Binding-site contacts:
Ligand atom O4' contacts residue THR101 of chain 1.A at 3.4 Å.
Ligand atom O3' contacts residue GLY103 of chain 1.B at 3.1 Å (h-bond).
Ligand atom N7 contacts residue GLY412 of chain 1.A at 3.4 Å.
Ligand atom OP1 contacts residue LYS105 of chain 1.A at 3.1 Å (salt-bridge).
Ligand atom C8 contacts residue ALA133 of chain 1.B at 3.5 Å (hydrophobic).
Ligand atom N1 contacts residue GLU386 of chain 1.B at 3.5 Å.
Ligand atom O3' contacts residue GLY103 of chain 1.A at 3.5 Å (h-bond).
Ligand atom OP1 contacts residue TYR130 of chain 1.B at 2.7 Å (h-bond).
Ligand atom O4' contacts residue GLY103 of chain 1.B at 3.4 Å (h-bond).
Ligand atom O4' contacts residue THR104 of chain 1.A at 3.4 Å.
Ligand atom N6 contacts residue ASN47 of chain 1.B at 3.0 Å (h-bond).
Ligand atom O4' contacts residue THR101 of chain 1.B at 3.4 Å.
Ligand atom N6 contacts residue GLY412 of chain 1.B at 3.2 Å (h-bond).
Ligand atom O4' contacts residue PRO18 of chain 1.B at 3.4 Å.
Ligand atom O4' contacts residue THR104 of chain 1.B at 3.3 Å.
Ligand atom C8 contacts residue ARG134 of chain 1.B at 3.4 Å.
Ligand atom OP1 contacts residue ASN15 of chain 1.B at 2.9 Å (h-bond).
Ligand atom OP1 contacts residue TYR130 of chain 1.A at 2.7 Å (h-bond).
Ligand atom OP1 contacts residue THR104 of chain 1.A at 3.5 Å.
Ligand atom O2' contacts residue THR14 of chain 1.B at 2.6 Å (h-bond).
Ligand atom C4' contacts residue THR101 of chain 1.B at 3.2 Å.
Ligand atom O2' contacts residue THR14 of chain 1.A at 2.7 Å (h-bond).
Ligand atom C8 contacts residue THR411 of chain 1.B at 3.3 Å.
Ligand atom C8 contacts residue LEU131 of chain 1.A at 3.3 Å (hydrophobic).
Ligand atom N1 contacts residue SER38 of chain 1.A at 2.9 Å (h-bond).
Ligand atom N7 contacts residue ARG134 of chain 1.A at 3.5 Å (salt-bridge).
Ligand atom OP2 contacts residue LYS105 of chain 1.A at 2.7 Å (salt-bridge).
Ligand atom N1 contacts residue GLU386 of chain 1.A at 3.4 Å.
Ligand atom N6 contacts residue ASN47 of chain 1.A at 2.9 Å (h-bond).
Ligand atom OP1 contacts residue LYS105 of chain 1.B at 2.9 Å (salt-bridge).
Ligand atom O4' contacts residue PRO18 of chain 1.A at 3.4 Å.
Ligand atom C6 contacts residue GLU386 of chain 1.A at 3.4 Å.
Ligand atom N1 contacts residue SER38 of chain 1.B at 3.0 Å (h-bond).
Ligand atom O5' contacts residue LYS105 of chain 1.A at 3.4 Å (salt-bridge).
Ligand atom C8 contacts residue ALA133 of chain 1.A at 3.4 Å (hydrophobic).
Ligand atom C4' contacts residue GLY103 of chain 1.B at 3.4 Å.
Ligand atom OP2 contacts residue LYS105 of chain 1.B at 3.1 Å.
Ligand atom OP2 contacts residue ASN15 of chain 1.A at 3.0 Å (h-bond).
Ligand atom N6 contacts residue GLY412 of chain 1.A at 2.8 Å (h-bond).
Ligand atom C4' contacts residue THR101 of chain 1.A at 3.1 Å.

The small molecule below binds the protein below.
Small molecule (SMILES): Nc1ncnc2c1ncn2[C@@H]1O[C@@H]2CO[P](=O)(O)O[C@H]3[C@@H](O)[C@H](n4cnc5c(N)ncnc54)O[C@@H]3CO[P](=O)(O)O[C@H]3[C@@H](O)[C@H](n4cnc5c(N)ncnc54)O[C@@H]3CO[P](=O)(O)O[C@H]3[C@@H](O)[C@H](n4cnc5c(N)ncnc54)O[C@@H]3CO[P](=O)(O)O[C@H]2[C@H]1O

Sequence of chain 1.A:
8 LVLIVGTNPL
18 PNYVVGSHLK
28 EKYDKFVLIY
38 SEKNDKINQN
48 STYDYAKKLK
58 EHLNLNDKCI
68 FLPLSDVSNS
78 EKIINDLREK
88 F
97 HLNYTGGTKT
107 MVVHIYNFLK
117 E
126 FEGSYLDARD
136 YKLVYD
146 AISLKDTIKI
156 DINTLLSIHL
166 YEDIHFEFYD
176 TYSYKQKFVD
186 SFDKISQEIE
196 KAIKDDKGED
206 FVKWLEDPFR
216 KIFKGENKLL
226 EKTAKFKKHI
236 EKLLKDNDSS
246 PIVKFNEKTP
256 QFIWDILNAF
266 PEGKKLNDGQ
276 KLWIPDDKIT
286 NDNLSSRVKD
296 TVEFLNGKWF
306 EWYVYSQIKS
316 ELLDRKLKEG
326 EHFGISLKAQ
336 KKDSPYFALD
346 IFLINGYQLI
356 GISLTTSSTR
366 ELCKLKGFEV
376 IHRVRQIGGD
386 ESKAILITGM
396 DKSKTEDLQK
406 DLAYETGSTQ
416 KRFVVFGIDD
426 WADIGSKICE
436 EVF

Sequence of chain 1.B:
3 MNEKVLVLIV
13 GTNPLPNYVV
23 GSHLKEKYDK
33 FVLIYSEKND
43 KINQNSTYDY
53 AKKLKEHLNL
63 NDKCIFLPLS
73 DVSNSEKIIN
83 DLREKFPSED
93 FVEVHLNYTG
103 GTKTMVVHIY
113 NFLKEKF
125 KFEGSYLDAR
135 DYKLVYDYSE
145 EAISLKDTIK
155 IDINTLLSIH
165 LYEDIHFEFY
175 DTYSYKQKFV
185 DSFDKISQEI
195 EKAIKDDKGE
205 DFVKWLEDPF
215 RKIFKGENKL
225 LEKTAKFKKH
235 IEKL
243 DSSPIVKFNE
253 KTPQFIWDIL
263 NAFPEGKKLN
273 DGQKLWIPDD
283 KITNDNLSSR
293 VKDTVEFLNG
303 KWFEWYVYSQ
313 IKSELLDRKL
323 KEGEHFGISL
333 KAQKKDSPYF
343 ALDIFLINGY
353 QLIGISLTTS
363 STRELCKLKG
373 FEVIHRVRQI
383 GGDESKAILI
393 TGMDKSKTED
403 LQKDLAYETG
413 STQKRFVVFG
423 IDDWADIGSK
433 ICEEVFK